The protein below binds the small molecule below.
Small molecule (SMILES): O=C(COP(=O)(O)O)NO

Sequence of chain 18.A:
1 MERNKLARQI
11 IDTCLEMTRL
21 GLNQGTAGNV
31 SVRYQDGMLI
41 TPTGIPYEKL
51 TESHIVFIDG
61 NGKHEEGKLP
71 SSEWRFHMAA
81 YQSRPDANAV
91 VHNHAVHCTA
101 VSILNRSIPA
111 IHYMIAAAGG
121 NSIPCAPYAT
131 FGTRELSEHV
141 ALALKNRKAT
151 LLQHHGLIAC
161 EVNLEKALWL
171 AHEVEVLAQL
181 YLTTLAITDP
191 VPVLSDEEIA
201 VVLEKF

Sequence of chain 5.A:
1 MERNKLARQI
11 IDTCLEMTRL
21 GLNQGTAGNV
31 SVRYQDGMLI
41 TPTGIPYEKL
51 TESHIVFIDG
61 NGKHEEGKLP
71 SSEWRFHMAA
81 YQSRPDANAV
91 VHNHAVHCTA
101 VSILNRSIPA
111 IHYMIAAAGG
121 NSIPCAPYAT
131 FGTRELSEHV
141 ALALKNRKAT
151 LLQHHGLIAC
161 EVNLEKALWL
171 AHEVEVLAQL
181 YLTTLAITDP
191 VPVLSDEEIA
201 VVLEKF

Binding-site contacts:
Ligand atom O3P contacts residue GLY44 of chain 5.A at 2.9 Å (h-bond).
Ligand atom O4P contacts residue ASN29 of chain 5.A at 2.9 Å (h-bond).
Ligand atom O1 contacts residue HIS94 of chain 5.A at 3.0 Å (h-bond).
Ligand atom O2 contacts residue HIS92 of chain 5.A at 3.4 Å (h-bond).
Ligand atom C1 contacts residue HIS94 of chain 5.A at 3.9 Å.
Ligand atom O2 contacts residue GLU73 of chain 5.A at 2.4 Å (salt-bridge).
Ligand atom O1 contacts residue HIS92 of chain 5.A at 3.2 Å (h-bond).
Ligand atom N2 contacts residue GLU73 of chain 5.A at 3.1 Å (salt-bridge).
Ligand atom O1 contacts residue GLY28 of chain 5.A at 2.9 Å (h-bond).
Ligand atom O4P contacts residue SER71 of chain 5.A at 2.6 Å (h-bond).
Ligand atom O1P contacts residue ASN29 of chain 5.A at 3.6 Å.
Ligand atom O2 contacts residue HIS94 of chain 5.A at 3.7 Å.
Ligand atom O2 contacts residue HIS155 of chain 5.A at 2.9 Å (h-bond).
Ligand atom C2 contacts residue THR26 of chain 5.A at 3.6 Å.
Ligand atom P contacts residue SER72 of chain 5.A at 4.0 Å.
Ligand atom O1P contacts residue SER72 of chain 5.A at 3.6 Å.
Ligand atom N2 contacts residue SER72 of chain 5.A at 4.0 Å.
Ligand atom O2P contacts residue SER72 of chain 5.A at 2.9 Å (h-bond).
Ligand atom O3P contacts residue THR26 of chain 5.A at 3.6 Å (h-bond).
Ligand atom O2 contacts residue ZN1 of chain 5.B at 1.9 Å.
Ligand atom O1 contacts residue ZN1 of chain 5.B at 2.2 Å.
Ligand atom C2 contacts residue ASN29 of chain 5.A at 3.5 Å.
Ligand atom P contacts residue THR43 of chain 5.A at 3.9 Å.
Ligand atom O2P contacts residue SER71 of chain 5.A at 3.7 Å.
Ligand atom P contacts residue ASN29 of chain 5.A at 3.9 Å.
Ligand atom O2P contacts residue THR43 of chain 5.A at 2.9 Å (h-bond).
Ligand atom O2 contacts residue TYR113 of chain 18.A at 3.4 Å (h-bond).
Ligand atom P contacts residue SER71 of chain 5.A at 3.8 Å.
Ligand atom O1 contacts residue ASN29 of chain 5.A at 3.6 Å.
Ligand atom O4P contacts residue GLY28 of chain 5.A at 3.5 Å (h-bond).
Ligand atom C1 contacts residue ASN29 of chain 5.A at 3.3 Å.
Ligand atom C2 contacts residue ALA27 of chain 5.A at 4.0 Å (hydrophobic).
Ligand atom C1 contacts residue GLY28 of chain 5.A at 3.6 Å.
Ligand atom N2 contacts residue TYR113 of chain 18.A at 3.7 Å.
Ligand atom O1 contacts residue ALA27 of chain 5.A at 3.8 Å.
Ligand atom C1 contacts residue ZN1 of chain 5.B at 2.8 Å.
Ligand atom N2 contacts residue ZN1 of chain 5.B at 2.8 Å.
Ligand atom C2 contacts residue GLY28 of chain 5.A at 3.6 Å.
Ligand atom N2 contacts residue ASN29 of chain 5.A at 3.6 Å.
Ligand atom O3P contacts residue THR43 of chain 5.A at 3.7 Å.